Sequence of chain 1.H:
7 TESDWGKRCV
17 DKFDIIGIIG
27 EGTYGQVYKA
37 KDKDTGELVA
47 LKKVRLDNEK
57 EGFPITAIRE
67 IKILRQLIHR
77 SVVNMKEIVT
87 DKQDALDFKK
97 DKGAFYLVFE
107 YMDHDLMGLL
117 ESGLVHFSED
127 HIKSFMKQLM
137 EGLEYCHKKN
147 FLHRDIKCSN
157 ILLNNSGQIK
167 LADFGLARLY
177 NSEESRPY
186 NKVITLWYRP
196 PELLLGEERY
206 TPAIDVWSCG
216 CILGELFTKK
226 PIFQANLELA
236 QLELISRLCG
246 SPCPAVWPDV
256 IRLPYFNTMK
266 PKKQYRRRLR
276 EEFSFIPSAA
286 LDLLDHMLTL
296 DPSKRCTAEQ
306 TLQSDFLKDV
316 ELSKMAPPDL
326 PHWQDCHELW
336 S

This small molecule binds to this protein.
Small molecule (SMILES): CC[C@H](CO)Nc1nc(NCc2nc3cc(Cl)c(Cl)cc3[nH]2)c2ncn(-c3cnn(C)c3)c2n1

Binding-site contacts:
Ligand atom C3 contacts residue ILE25 of chain 1.H at 3.2 Å (hydrophobic).
Ligand atom N2 contacts residue MET108 of chain 1.H at 2.7 Å (h-bond).
Ligand atom C4 contacts residue TYR107 of chain 1.H at 3.7 Å (hydrophobic).
Ligand atom C17 contacts residue ALA46 of chain 1.H at 3.5 Å (hydrophobic).
Ligand atom C8 contacts residue ASP109 of chain 1.H at 3.6 Å.
Ligand atom C6 contacts residue ARG628 of chain 1.G at 3.7 Å.
Ligand atom C6 contacts residue ILE25 of chain 1.H at 3.8 Å (hydrophobic).
Ligand atom N1 contacts residue ARG628 of chain 1.G at 3.5 Å (salt-bridge).
Ligand atom N7 contacts residue ALA46 of chain 1.H at 3.7 Å.
Ligand atom C2 contacts residue ILE25 of chain 1.H at 3.7 Å (hydrophobic).
Ligand atom C3 contacts residue ARG628 of chain 1.G at 3.6 Å.
Ligand atom N7 contacts residue LEU158 of chain 1.H at 3.5 Å.
Ligand atom C17 contacts residue MET108 of chain 1.H at 3.6 Å (hydrophobic).
Ligand atom C14 contacts residue ASP111 of chain 1.H at 3.7 Å.
Ligand atom C8 contacts residue MET108 of chain 1.H at 3.1 Å (hydrophobic).
Ligand atom N2 contacts residue TYR107 of chain 1.H at 3.7 Å.
Ligand atom CL2 contacts residue ARG647 of chain 1.G at 3.5 Å.
Ligand atom N10 contacts residue TYR107 of chain 1.H at 2.8 Å (h-bond).
Ligand atom CL2 contacts residue ILE25 of chain 1.H at 3.8 Å.
Ligand atom C5 contacts residue ILE25 of chain 1.H at 3.6 Å (hydrophobic).
Ligand atom C21 contacts residue LEU158 of chain 1.H at 3.3 Å (hydrophobic).
Ligand atom N6 contacts residue MET108 of chain 1.H at 2.9 Å (h-bond).
Ligand atom N10 contacts residue ASP109 of chain 1.H at 3.6 Å (salt-bridge).
Ligand atom C1 contacts residue ILE25 of chain 1.H at 3.8 Å (hydrophobic).
Ligand atom C10 contacts residue LEU158 of chain 1.H at 3.7 Å (hydrophobic).
Ligand atom C17 contacts residue GLU106 of chain 1.H at 3.0 Å.
Ligand atom N3 contacts residue LEU158 of chain 1.H at 3.8 Å.
Ligand atom C8 contacts residue HIS110 of chain 1.H at 3.8 Å.
Ligand atom C19 contacts residue ALA46 of chain 1.H at 3.6 Å (hydrophobic).
Ligand atom O1 contacts residue ASP111 of chain 1.H at 3.0 Å (salt-bridge).
Ligand atom N6 contacts residue TYR107 of chain 1.H at 3.6 Å.
Ligand atom C4 contacts residue ILE25 of chain 1.H at 3.6 Å (hydrophobic).
Ligand atom C15 contacts residue LEU158 of chain 1.H at 3.6 Å (hydrophobic).
Ligand atom CL1 contacts residue ASN607 of chain 1.G at 3.3 Å.
Ligand atom C12 contacts residue GLY26 of chain 1.H at 3.8 Å.
Ligand atom N6 contacts residue GLU106 of chain 1.H at 3.6 Å.
Ligand atom C5 contacts residue TYR107 of chain 1.H at 3.6 Å (hydrophobic).
Ligand atom C2 contacts residue ARG628 of chain 1.G at 3.7 Å.
Ligand atom C4 contacts residue ILE609 of chain 1.G at 3.8 Å (hydrophobic).
Ligand atom C9 contacts residue MET108 of chain 1.H at 3.8 Å (hydrophobic).

Sequence of chain 1.G:
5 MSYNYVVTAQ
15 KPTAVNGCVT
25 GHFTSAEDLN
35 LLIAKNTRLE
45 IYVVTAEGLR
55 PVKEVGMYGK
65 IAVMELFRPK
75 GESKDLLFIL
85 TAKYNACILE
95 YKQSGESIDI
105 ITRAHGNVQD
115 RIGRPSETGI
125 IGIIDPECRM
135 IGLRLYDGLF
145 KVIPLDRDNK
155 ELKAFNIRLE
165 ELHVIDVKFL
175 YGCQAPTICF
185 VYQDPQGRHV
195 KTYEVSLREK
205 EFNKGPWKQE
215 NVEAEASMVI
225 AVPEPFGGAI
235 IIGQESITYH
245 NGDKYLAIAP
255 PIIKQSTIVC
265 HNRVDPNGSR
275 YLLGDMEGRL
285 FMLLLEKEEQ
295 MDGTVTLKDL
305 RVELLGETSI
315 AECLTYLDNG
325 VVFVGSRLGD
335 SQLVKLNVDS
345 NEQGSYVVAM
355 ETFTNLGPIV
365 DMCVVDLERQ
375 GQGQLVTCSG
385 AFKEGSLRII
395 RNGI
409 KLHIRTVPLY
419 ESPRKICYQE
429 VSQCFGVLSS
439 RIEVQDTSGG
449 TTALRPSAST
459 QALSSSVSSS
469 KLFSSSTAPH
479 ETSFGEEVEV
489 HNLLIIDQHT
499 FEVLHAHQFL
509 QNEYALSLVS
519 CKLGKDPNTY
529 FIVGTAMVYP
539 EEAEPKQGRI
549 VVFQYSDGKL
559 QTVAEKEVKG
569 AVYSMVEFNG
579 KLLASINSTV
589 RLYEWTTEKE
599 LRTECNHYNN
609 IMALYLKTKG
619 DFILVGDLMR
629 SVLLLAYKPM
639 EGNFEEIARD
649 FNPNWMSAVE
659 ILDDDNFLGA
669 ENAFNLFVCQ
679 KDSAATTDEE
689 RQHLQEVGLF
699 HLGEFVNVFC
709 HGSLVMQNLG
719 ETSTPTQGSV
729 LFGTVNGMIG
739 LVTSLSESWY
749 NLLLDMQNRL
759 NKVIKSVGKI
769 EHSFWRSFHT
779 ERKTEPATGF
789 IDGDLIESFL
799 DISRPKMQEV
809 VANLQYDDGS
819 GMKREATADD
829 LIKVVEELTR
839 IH